This small molecule binds to this protein.
Small molecule (SMILES): C/C1=C/C[C@@H](/C(C)=C/c2csc(C)n2)OC(=O)C[C@H](O)C(C)(C)C(=O)[C@H](C)[C@@H](O)[C@@H](C)CCC1

Sequence of chain 1.A:
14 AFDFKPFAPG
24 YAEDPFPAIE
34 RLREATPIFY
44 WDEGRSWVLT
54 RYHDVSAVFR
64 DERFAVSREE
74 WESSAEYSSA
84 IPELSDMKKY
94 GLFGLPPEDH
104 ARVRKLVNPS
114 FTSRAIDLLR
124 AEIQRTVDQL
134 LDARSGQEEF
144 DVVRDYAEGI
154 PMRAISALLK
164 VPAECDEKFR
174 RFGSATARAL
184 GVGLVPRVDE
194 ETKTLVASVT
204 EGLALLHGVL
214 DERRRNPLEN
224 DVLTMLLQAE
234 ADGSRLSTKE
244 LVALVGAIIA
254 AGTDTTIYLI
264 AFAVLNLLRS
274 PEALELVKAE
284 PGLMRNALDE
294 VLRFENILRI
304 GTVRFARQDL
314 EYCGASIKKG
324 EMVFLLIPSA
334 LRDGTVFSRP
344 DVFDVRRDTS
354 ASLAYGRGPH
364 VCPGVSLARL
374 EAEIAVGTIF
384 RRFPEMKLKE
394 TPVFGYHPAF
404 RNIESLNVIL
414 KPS

Binding-site contacts:
Ligand atom C23 contacts residue PHE96 of chain 1.A at 3.5 Å (hydrophobic).
Ligand atom C2 contacts residue ALA254 of chain 1.A at 3.8 Å (hydrophobic).
Ligand atom C30 contacts residue GLY184 of chain 1.A at 3.7 Å.
Ligand atom C3 contacts residue ALA254 of chain 1.A at 3.8 Å (hydrophobic).
Ligand atom N26 contacts residue LEU183 of chain 1.A at 3.7 Å.
Ligand atom C91 contacts residue ARG71 of chain 1.A at 3.9 Å.
Ligand atom N26 contacts residue PHE96 of chain 1.A at 3.8 Å.
Ligand atom O14 contacts residue ALA180 of chain 1.A at 3.0 Å (h-bond).
Ligand atom O14 contacts residue LEU183 of chain 1.A at 3.7 Å.
Ligand atom C15 contacts residue ALA402 of chain 1.A at 3.5 Å (hydrophobic).
Ligand atom C15 contacts residue ALA180 of chain 1.A at 3.8 Å (hydrophobic).
Ligand atom C29 contacts residue GLY184 of chain 1.A at 3.6 Å.
Ligand atom C27 contacts residue LEU183 of chain 1.A at 3.5 Å (hydrophobic).
Ligand atom C29 contacts residue ALA180 of chain 1.A at 3.3 Å (hydrophobic).
Ligand atom C10 contacts residue GLY304 of chain 1.A at 3.8 Å.
Ligand atom C25 contacts residue PHE96 of chain 1.A at 3.8 Å (hydrophobic).
Ligand atom O12 contacts residue ALA402 of chain 1.A at 3.4 Å.
Ligand atom C22 contacts residue ALA254 of chain 1.A at 3.9 Å (hydrophobic).
Ligand atom C30 contacts residue LEU183 of chain 1.A at 3.6 Å (hydrophobic).
Ligand atom C9 contacts residue THR305 of chain 1.A at 3.6 Å.
Ligand atom S1 contacts residue ALA250 of chain 1.A at 3.8 Å.
Ligand atom C51 contacts residue THR258 of chain 1.A at 3.5 Å.
Ligand atom C9 contacts residue GLY304 of chain 1.A at 3.6 Å.
Ligand atom C6 contacts residue HEM1 of chain 1.B at 3.7 Å.
Ligand atom O10 contacts residue GLY304 of chain 1.A at 2.9 Å (h-bond).
Ligand atom O16 contacts residue PHE403 of chain 1.A at 3.4 Å.
Ligand atom C24 contacts residue PHE96 of chain 1.A at 3.7 Å (hydrophobic).
Ligand atom C24 contacts residue HEM1 of chain 1.B at 3.9 Å.
Ligand atom C91 contacts residue THR305 of chain 1.A at 3.6 Å.
Ligand atom C14 contacts residue ALA180 of chain 1.A at 3.8 Å (hydrophobic).
Ligand atom C21 contacts residue LEU183 of chain 1.A at 3.3 Å (hydrophobic).
Ligand atom S1 contacts residue PHE96 of chain 1.A at 3.7 Å.
Ligand atom O12 contacts residue VAL188 of chain 1.A at 3.6 Å.
Ligand atom C22 contacts residue PHE96 of chain 1.A at 3.6 Å (hydrophobic).
Ligand atom C8 contacts residue GLY304 of chain 1.A at 3.8 Å.
Ligand atom S1 contacts residue LEU95 of chain 1.A at 3.7 Å.
Ligand atom C91 contacts residue PHE96 of chain 1.A at 3.8 Å (hydrophobic).
Ligand atom O16 contacts residue ALA180 of chain 1.A at 3.5 Å.
Ligand atom C51 contacts residue HEM1 of chain 1.B at 3.5 Å.
Ligand atom O10 contacts residue ALA402 of chain 1.A at 3.5 Å.